Sequence of chain 1.A:
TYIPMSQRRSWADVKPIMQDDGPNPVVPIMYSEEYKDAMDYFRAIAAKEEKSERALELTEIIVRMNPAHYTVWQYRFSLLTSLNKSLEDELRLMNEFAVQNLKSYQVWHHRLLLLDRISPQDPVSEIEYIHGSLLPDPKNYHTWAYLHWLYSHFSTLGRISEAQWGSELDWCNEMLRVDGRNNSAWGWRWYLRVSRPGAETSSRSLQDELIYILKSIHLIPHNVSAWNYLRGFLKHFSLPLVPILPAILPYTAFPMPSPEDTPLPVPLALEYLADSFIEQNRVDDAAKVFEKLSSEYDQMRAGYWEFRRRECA

Sequence of chain 1.B:
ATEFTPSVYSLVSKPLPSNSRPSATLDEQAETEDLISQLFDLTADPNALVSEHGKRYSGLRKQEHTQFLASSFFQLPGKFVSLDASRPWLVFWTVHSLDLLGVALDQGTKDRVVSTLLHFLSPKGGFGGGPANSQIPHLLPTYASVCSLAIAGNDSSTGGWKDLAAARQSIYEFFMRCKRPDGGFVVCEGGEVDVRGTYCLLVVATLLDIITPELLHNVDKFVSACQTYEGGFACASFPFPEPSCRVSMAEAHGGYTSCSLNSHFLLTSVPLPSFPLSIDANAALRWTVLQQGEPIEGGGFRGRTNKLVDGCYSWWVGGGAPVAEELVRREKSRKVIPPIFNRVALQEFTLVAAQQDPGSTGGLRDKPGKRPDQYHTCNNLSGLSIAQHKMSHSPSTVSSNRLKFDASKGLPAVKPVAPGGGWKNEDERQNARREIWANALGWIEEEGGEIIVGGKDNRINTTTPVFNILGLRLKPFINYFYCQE

Binding-site contacts:
Ligand atom CAZ contacts residue TYR409 of chain 1.B at 3.4 Å (hydrophobic).
Ligand atom CAU contacts residue TYR409 of chain 1.B at 3.9 Å (hydrophobic).
Ligand atom CAR contacts residue TYR326 of chain 1.B at 3.9 Å (hydrophobic).
Ligand atom NAY contacts residue FPP1 of chain 1.J at 3.1 Å.
Ligand atom CAQ contacts residue ZN1 of chain 1.F at 3.0 Å.
Ligand atom CAF contacts residue TRP94 of chain 1.B at 3.9 Å (hydrophobic).
Ligand atom NAC contacts residue ASP407 of chain 1.B at 3.5 Å.
Ligand atom CAG contacts residue TRP90 of chain 1.B at 3.3 Å (hydrophobic).
Ligand atom NAX contacts residue HIS410 of chain 1.B at 3.2 Å (h-bond).
Ligand atom CAL contacts residue TRP94 of chain 1.B at 3.6 Å (hydrophobic).
Ligand atom CAQ contacts residue ASP323 of chain 1.B at 3.4 Å.
Ligand atom NBG contacts residue FPP1 of chain 1.J at 3.8 Å.
Ligand atom CAF contacts residue ASP407 of chain 1.B at 3.7 Å.
Ligand atom CAH contacts residue TRP90 of chain 1.B at 3.7 Å (hydrophobic).
Ligand atom CAR contacts residue TYR409 of chain 1.B at 3.5 Å (hydrophobic).
Ligand atom NAC contacts residue GLN408 of chain 1.B at 3.1 Å (h-bond).
Ligand atom OAE contacts residue TYR123 of chain 1.A at 3.2 Å (h-bond).
Ligand atom NAX contacts residue ASP323 of chain 1.B at 3.5 Å (salt-bridge).
Ligand atom CAF contacts residue LEU84 of chain 1.B at 3.9 Å (hydrophobic).
Ligand atom CAP contacts residue TYR409 of chain 1.B at 3.5 Å (hydrophobic).
Ligand atom NAC contacts residue TYR409 of chain 1.B at 3.7 Å.
Ligand atom CAI contacts residue SER87 of chain 1.B at 3.2 Å.
Ligand atom CAS contacts residue FPP1 of chain 1.J at 3.5 Å.
Ligand atom CAQ contacts residue HIS410 of chain 1.B at 3.5 Å.
Ligand atom CAM contacts residue ASP407 of chain 1.B at 3.3 Å.
Ligand atom CAF contacts residue TYR409 of chain 1.B at 3.6 Å (hydrophobic).
Ligand atom NAX contacts residue ZN1 of chain 1.F at 2.3 Å.
Ligand atom CAI contacts residue SO41 of chain 1.K at 3.4 Å.
Ligand atom CAP contacts residue HIS410 of chain 1.B at 3.6 Å.
Ligand atom NAX contacts residue CYS325 of chain 1.B at 3.9 Å.
Ligand atom CBD contacts residue FPP1 of chain 1.J at 3.8 Å.
Ligand atom NAC contacts residue TRP94 of chain 1.B at 3.9 Å.
Ligand atom CAP contacts residue ZN1 of chain 1.F at 3.4 Å.
Ligand atom CAL contacts residue TYR409 of chain 1.B at 3.6 Å (hydrophobic).
Ligand atom CAG contacts residue SO41 of chain 1.K at 3.3 Å.
Ligand atom NAY contacts residue TYR409 of chain 1.B at 2.9 Å (h-bond).
Ligand atom CAG contacts residue SER87 of chain 1.B at 3.6 Å.
Ligand atom OAE contacts residue FPP1 of chain 1.J at 3.5 Å.
Ligand atom OAD contacts residue FPP1 of chain 1.J at 3.1 Å.
Ligand atom CAA contacts residue FPP1 of chain 1.J at 3.1 Å.

A small-molecule ligand and the protein it binds are described below.
Small molecule (SMILES): Cn1cnc(S(=O)(=O)N(CCN(Cc2cncn2C)c2ccc(C#N)cc2)Cc2ccccc2)c1